Sequence of chain 1.L:
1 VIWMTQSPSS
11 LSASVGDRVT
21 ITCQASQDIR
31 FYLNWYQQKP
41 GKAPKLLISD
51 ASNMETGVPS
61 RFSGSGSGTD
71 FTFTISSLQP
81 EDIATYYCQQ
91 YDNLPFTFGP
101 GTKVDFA

Sequence of chain 1.K:
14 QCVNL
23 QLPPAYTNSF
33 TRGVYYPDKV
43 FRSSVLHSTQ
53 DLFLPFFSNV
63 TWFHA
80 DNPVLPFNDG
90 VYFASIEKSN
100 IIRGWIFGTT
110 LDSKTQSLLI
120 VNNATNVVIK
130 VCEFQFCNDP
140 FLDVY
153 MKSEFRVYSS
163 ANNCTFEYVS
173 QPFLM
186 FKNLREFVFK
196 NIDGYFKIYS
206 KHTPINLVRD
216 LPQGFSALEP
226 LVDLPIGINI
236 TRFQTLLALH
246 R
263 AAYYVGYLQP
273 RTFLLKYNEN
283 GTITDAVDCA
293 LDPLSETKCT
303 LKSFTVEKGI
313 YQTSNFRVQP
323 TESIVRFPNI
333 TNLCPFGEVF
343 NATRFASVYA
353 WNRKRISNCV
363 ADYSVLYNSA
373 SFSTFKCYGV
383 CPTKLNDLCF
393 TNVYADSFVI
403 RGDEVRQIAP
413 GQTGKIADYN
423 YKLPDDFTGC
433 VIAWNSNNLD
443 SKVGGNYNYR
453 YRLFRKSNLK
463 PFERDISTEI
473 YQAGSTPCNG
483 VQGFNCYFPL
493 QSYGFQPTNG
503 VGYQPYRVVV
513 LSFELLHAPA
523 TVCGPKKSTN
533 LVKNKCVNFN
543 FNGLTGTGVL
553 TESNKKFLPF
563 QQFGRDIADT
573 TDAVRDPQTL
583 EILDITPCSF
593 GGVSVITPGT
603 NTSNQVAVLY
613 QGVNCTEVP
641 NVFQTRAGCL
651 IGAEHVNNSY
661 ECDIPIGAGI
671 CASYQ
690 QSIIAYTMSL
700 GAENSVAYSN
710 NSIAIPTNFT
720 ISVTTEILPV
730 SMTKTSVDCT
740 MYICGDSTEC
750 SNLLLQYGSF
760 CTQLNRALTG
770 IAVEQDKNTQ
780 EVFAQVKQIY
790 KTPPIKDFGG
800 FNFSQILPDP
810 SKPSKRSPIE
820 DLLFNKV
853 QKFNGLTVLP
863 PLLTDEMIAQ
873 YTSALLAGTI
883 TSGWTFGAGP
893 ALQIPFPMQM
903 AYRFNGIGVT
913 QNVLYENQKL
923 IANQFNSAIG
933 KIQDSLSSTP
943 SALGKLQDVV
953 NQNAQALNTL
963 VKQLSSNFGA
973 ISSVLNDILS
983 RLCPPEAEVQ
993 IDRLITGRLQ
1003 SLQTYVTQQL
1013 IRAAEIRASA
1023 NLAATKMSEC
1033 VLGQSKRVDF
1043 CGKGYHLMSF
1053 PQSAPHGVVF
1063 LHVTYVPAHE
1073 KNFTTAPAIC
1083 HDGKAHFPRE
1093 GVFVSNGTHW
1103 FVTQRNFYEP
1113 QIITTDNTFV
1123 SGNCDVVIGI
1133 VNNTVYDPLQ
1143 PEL

Binding-site contacts:
Ligand atom C8 contacts residue ASN234 of chain 1.K at 4.3 Å.
Ligand atom C7 contacts residue ASN234 of chain 1.K at 3.1 Å.
Ligand atom O5 contacts residue ASN234 of chain 1.K at 2.4 Å (h-bond).
Ligand atom C3 contacts residue ASN234 of chain 1.K at 3.8 Å.
Ligand atom C2 contacts residue ASN234 of chain 1.K at 2.5 Å.
Ligand atom C5 contacts residue ASN234 of chain 1.K at 3.7 Å.
Ligand atom O7 contacts residue TYR32 of chain 1.L at 4.1 Å.
Ligand atom N2 contacts residue ASN234 of chain 1.K at 2.9 Å (h-bond).
Ligand atom C1 contacts residue ASN234 of chain 1.K at 1.5 Å.
Ligand atom C4 contacts residue ASN234 of chain 1.K at 4.3 Å.
Ligand atom O7 contacts residue ASN234 of chain 1.K at 2.8 Å (h-bond).

This small molecule binds to this protein.
Small molecule (SMILES): CC(=O)N[C@@H]1[C@@H](O)[C@H](O)[C@@H](CO)O[C@H]1O